Sequence of chain 1.J:
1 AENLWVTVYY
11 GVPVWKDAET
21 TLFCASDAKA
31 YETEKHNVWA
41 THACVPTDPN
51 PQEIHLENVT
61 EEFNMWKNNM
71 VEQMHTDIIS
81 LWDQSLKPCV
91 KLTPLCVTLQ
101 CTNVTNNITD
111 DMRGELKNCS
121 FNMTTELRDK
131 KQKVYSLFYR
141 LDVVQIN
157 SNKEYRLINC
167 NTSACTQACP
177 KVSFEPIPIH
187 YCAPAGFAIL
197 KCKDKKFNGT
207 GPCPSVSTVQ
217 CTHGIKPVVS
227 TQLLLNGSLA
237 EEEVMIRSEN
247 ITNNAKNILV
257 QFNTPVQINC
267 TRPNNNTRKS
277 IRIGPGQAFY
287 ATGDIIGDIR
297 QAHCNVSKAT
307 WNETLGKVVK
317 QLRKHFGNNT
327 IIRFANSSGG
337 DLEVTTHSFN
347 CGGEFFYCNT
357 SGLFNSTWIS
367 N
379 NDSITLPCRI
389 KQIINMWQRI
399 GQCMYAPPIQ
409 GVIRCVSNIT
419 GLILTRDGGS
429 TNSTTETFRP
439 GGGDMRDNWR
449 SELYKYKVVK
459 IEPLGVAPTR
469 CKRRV

This protein binds this small molecule.
Small molecule (SMILES): CC(=O)N[C@H]1[C@H](O[C@H]2[C@H](O)[C@@H](NC(C)=O)CO[C@@H]2CO)O[C@H](CO)[C@@H](O[C@@H]2O[C@H](CO[C@H]3O[C@H](CO)[C@@H](O)[C@H](O)[C@@H]3O)[C@@H](O)[C@H](O[C@H]3O[C@H](CO)[C@@H](O)[C@H](O)[C@@H]3O)[C@@H]2O)[C@@H]1O

Binding-site contacts:
Ligand atom O7 contacts residue NAG1 of chain 1.ZA at 4.1 Å.
Ligand atom O6 contacts residue NAG2 of chain 1.XA at 2.6 Å (h-bond).
Ligand atom C4 contacts residue ASP111 of chain 1.J at 4.3 Å.
Ligand atom O6 contacts residue BMA3 of chain 1.XA at 3.7 Å.
Ligand atom O5 contacts residue NAG2 of chain 1.XA at 4.2 Å.
Ligand atom C5 contacts residue SER357 of chain 1.J at 4.0 Å.
Ligand atom C8 contacts residue NAG1 of chain 1.XA at 3.7 Å.
Ligand atom C3 contacts residue NAG1 of chain 1.XA at 4.2 Å.
Ligand atom O3 contacts residue BMA3 of chain 1.ZA at 4.1 Å.
Ligand atom C3 contacts residue ASN355 of chain 1.J at 3.8 Å.
Ligand atom O3 contacts residue NAG2 of chain 1.XA at 4.0 Å.
Ligand atom N2 contacts residue NAG1 of chain 1.XA at 3.1 Å (h-bond).
Ligand atom C4 contacts residue ASN355 of chain 1.J at 4.2 Å.
Ligand atom C7 contacts residue ASN355 of chain 1.J at 4.1 Å.
Ligand atom O5 contacts residue SER357 of chain 1.J at 3.9 Å.
Ligand atom C6 contacts residue NAG1 of chain 1.ZA at 3.7 Å.
Ligand atom C5 contacts residue ASN355 of chain 1.J at 3.6 Å.
Ligand atom C2 contacts residue NAG1 of chain 1.XA at 3.9 Å.
Ligand atom O5 contacts residue ASN355 of chain 1.J at 2.3 Å (h-bond).
Ligand atom C6 contacts residue NAG2 of chain 1.XA at 3.9 Å.
Ligand atom O4 contacts residue ASP111 of chain 1.J at 2.9 Å (salt-bridge).
Ligand atom C1 contacts residue SER357 of chain 1.J at 3.9 Å.
Ligand atom C1 contacts residue ASN355 of chain 1.J at 1.4 Å.
Ligand atom O6 contacts residue NAG1 of chain 1.ZA at 4.4 Å.
Ligand atom O3 contacts residue NAG1 of chain 1.XA at 4.4 Å.
Ligand atom N2 contacts residue ASN355 of chain 1.J at 3.0 Å (h-bond).
Ligand atom C2 contacts residue ASN355 of chain 1.J at 2.5 Å.
Ligand atom C7 contacts residue NAG1 of chain 1.XA at 3.9 Å.
Ligand atom C1 contacts residue NAG1 of chain 1.XA at 4.0 Å.